Binding-site contacts:
Ligand atom C1 contacts residue ARG389 of chain 1.C at 4.4 Å.
Ligand atom O4 contacts residue ASP613 of chain 1.C at 4.1 Å.
Ligand atom O3 contacts residue SER391 of chain 1.C at 2.7 Å (h-bond).
Ligand atom C4 contacts residue LYS392 of chain 1.C at 4.1 Å.
Ligand atom O3 contacts residue ARG389 of chain 1.C at 3.5 Å (salt-bridge).
Ligand atom C3 contacts residue ARG389 of chain 1.C at 4.4 Å.
Ligand atom O2 contacts residue ARG389 of chain 1.C at 3.2 Å (salt-bridge).
Ligand atom O2 contacts residue SER391 of chain 1.C at 3.2 Å.
Ligand atom O4 contacts residue HIS369 of chain 1.C at 3.4 Å.
Ligand atom O3 contacts residue HIS369 of chain 1.C at 4.4 Å.
Ligand atom O5 contacts residue HIS368 of chain 1.C at 4.1 Å.
Ligand atom O3 contacts residue LYS392 of chain 1.C at 3.2 Å.
Ligand atom C2 contacts residue ARG389 of chain 1.C at 3.4 Å.
Ligand atom O2 contacts residue GLN366 of chain 1.C at 4.2 Å.
Ligand atom C4 contacts residue HIS369 of chain 1.C at 4.3 Å.
Ligand atom O1 contacts residue ARG389 of chain 1.C at 4.2 Å.
Ligand atom C3 contacts residue HIS368 of chain 1.C at 3.9 Å.
Ligand atom O1 contacts residue HIS368 of chain 1.C at 3.9 Å.
Ligand atom O1 contacts residue GLN366 of chain 1.C at 2.7 Å (h-bond).
Ligand atom C2 contacts residue HIS368 of chain 1.C at 4.2 Å.
Ligand atom O4 contacts residue LYS392 of chain 1.C at 3.2 Å (salt-bridge).
Ligand atom C2 contacts residue SER391 of chain 1.C at 4.1 Å.
Ligand atom C1 contacts residue HIS368 of chain 1.C at 3.5 Å.
Ligand atom C5 contacts residue HIS368 of chain 1.C at 4.0 Å.
Ligand atom O2 contacts residue HIS368 of chain 1.C at 3.8 Å.
Ligand atom C1 contacts residue GLN366 of chain 1.C at 4.1 Å.
Ligand atom C3 contacts residue SER391 of chain 1.C at 3.8 Å.
Ligand atom C3 contacts residue LYS392 of chain 1.C at 4.4 Å.
Ligand atom C3 contacts residue HIS369 of chain 1.C at 4.2 Å.
Ligand atom O3 contacts residue HIS368 of chain 1.C at 4.4 Å.

Sequence of chain 1.C:
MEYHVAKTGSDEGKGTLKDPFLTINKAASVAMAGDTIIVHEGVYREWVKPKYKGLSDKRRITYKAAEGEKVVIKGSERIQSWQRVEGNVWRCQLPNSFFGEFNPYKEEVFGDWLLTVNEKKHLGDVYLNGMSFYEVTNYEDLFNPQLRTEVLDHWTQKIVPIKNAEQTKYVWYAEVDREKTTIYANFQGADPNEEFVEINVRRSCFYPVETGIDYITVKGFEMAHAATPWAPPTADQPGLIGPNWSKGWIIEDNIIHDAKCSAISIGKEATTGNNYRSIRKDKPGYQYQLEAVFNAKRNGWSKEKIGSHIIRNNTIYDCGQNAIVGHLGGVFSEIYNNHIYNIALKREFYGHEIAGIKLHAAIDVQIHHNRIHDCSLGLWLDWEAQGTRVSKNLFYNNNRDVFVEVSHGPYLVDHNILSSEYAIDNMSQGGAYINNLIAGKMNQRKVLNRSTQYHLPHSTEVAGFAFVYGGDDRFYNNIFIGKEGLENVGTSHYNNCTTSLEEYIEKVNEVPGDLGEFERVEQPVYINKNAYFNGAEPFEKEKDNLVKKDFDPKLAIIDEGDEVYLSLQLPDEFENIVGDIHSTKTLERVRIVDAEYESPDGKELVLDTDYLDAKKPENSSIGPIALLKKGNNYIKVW

A small-molecule ligand and the protein it binds are described below.
Small molecule (SMILES): O[C@@H]1[C@@H](O)[C@H](O)OC[C@H]1O